A protein and the small-molecule ligand that binds it are described below.
Small molecule (SMILES): CCCCCCCC(=O)OC[C@H](COP(=O)(O)O[C@@H]1[C@H](O)[C@H](O)[C@@H](OP(=O)(O)O)[C@H](OP(=O)(O)O)[C@H]1O)OC(=O)CCCCCCC

Sequence of chain 1.D:
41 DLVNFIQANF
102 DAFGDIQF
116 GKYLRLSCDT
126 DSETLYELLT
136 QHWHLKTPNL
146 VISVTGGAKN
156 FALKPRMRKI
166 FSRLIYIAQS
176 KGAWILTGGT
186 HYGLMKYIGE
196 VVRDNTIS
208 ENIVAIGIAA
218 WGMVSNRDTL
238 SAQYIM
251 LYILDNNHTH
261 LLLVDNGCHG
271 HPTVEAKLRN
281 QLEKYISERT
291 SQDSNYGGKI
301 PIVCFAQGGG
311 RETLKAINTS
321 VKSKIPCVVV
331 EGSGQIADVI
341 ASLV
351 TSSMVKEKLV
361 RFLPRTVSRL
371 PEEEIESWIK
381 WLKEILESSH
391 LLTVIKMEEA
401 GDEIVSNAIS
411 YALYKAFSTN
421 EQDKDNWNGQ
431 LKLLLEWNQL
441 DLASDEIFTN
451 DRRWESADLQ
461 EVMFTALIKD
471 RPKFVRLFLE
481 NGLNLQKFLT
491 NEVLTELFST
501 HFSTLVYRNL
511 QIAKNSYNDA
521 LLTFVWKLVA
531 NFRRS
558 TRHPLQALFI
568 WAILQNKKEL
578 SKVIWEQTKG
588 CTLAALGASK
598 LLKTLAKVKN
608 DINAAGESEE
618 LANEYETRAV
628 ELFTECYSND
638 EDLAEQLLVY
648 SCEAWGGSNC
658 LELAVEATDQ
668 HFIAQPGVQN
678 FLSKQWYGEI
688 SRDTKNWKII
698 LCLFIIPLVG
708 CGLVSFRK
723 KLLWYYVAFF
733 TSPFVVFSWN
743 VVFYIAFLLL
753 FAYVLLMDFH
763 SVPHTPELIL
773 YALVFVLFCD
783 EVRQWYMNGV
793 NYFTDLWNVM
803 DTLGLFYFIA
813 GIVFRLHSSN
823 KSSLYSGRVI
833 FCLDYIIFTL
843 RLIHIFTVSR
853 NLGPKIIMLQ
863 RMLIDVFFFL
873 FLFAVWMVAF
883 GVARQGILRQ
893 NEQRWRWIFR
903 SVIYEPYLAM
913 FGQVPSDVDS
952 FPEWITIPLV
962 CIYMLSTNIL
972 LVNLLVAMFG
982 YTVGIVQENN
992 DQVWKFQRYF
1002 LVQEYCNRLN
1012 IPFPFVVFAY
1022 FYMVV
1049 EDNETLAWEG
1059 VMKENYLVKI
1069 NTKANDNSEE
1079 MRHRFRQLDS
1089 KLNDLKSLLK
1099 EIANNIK

Binding-site contacts:
Ligand atom O52 contacts residue SER680 of chain 1.D at 3.9 Å.
Ligand atom C3A contacts residue ILE697 of chain 1.D at 4.0 Å (hydrophobic).
Ligand atom P5 contacts residue ARG689 of chain 1.D at 3.6 Å.
Ligand atom O42 contacts residue ARG852 of chain 1.D at 3.6 Å (salt-bridge).
Ligand atom O3C contacts residue SER851 of chain 1.D at 3.5 Å.
Ligand atom C4 contacts residue ARG852 of chain 1.D at 4.0 Å.
Ligand atom O11 contacts residue ARG852 of chain 1.D at 2.9 Å (salt-bridge).
Ligand atom C6B contacts residue PHE848 of chain 1.D at 3.6 Å (hydrophobic).
Ligand atom O1A contacts residue PHE736 of chain 1.D at 3.0 Å.
Ligand atom C6 contacts residue TYR684 of chain 1.D at 3.8 Å (hydrophobic).
Ligand atom O4 contacts residue ARG852 of chain 1.D at 3.1 Å (salt-bridge).
Ligand atom C3C contacts residue SER851 of chain 1.D at 3.7 Å.
Ligand atom P4 contacts residue LYS606 of chain 1.A at 3.9 Å.
Ligand atom O52 contacts residue ARG689 of chain 1.D at 2.4 Å (salt-bridge).
Ligand atom C5A contacts residue SER740 of chain 1.D at 3.4 Å.
Ligand atom C2C contacts residue SER851 of chain 1.D at 3.7 Å.
Ligand atom C8B contacts residue PHE873 of chain 1.A at 4.0 Å (hydrophobic).
Ligand atom O51 contacts residue ARG999 of chain 1.D at 2.6 Å (salt-bridge).
Ligand atom C1C contacts residue SER851 of chain 1.D at 3.7 Å.
Ligand atom O41 contacts residue LYS606 of chain 1.A at 2.6 Å (salt-bridge).
Ligand atom O5 contacts residue LYS606 of chain 1.A at 3.5 Å (salt-bridge).
Ligand atom O52 contacts residue LYS606 of chain 1.A at 3.8 Å.
Ligand atom P4 contacts residue ARG852 of chain 1.D at 4.0 Å.
Ligand atom O12 contacts residue ASN853 of chain 1.D at 3.7 Å.
Ligand atom O11 contacts residue ASN853 of chain 1.D at 3.7 Å.
Ligand atom O1A contacts residue ILE697 of chain 1.D at 3.9 Å.
Ligand atom C5A contacts residue VAL743 of chain 1.D at 3.9 Å (hydrophobic).
Ligand atom O1 contacts residue ASN693 of chain 1.D at 3.4 Å (h-bond).
Ligand atom C7B contacts residue ILE747 of chain 1.D at 3.8 Å (hydrophobic).
Ligand atom O2 contacts residue ASN693 of chain 1.D at 3.6 Å (h-bond).
Ligand atom O53 contacts residue ARG689 of chain 1.D at 3.1 Å (salt-bridge).
Ligand atom C7B contacts residue PHE873 of chain 1.A at 4.0 Å (hydrophobic).
Ligand atom C6B contacts residue PHE873 of chain 1.A at 4.0 Å (hydrophobic).
Ligand atom O6 contacts residue TYR684 of chain 1.D at 3.1 Å (h-bond).
Ligand atom O3 contacts residue ARG852 of chain 1.D at 3.8 Å.
Ligand atom O51 contacts residue SER680 of chain 1.D at 3.3 Å (h-bond).
Ligand atom C6 contacts residue ASN693 of chain 1.D at 3.8 Å.
Ligand atom C7A contacts residue VAL744 of chain 1.D at 3.5 Å (hydrophobic).
Ligand atom O11 contacts residue SER851 of chain 1.D at 3.6 Å.
Ligand atom C3 contacts residue ARG852 of chain 1.D at 3.4 Å.

Sequence of chain 1.A:
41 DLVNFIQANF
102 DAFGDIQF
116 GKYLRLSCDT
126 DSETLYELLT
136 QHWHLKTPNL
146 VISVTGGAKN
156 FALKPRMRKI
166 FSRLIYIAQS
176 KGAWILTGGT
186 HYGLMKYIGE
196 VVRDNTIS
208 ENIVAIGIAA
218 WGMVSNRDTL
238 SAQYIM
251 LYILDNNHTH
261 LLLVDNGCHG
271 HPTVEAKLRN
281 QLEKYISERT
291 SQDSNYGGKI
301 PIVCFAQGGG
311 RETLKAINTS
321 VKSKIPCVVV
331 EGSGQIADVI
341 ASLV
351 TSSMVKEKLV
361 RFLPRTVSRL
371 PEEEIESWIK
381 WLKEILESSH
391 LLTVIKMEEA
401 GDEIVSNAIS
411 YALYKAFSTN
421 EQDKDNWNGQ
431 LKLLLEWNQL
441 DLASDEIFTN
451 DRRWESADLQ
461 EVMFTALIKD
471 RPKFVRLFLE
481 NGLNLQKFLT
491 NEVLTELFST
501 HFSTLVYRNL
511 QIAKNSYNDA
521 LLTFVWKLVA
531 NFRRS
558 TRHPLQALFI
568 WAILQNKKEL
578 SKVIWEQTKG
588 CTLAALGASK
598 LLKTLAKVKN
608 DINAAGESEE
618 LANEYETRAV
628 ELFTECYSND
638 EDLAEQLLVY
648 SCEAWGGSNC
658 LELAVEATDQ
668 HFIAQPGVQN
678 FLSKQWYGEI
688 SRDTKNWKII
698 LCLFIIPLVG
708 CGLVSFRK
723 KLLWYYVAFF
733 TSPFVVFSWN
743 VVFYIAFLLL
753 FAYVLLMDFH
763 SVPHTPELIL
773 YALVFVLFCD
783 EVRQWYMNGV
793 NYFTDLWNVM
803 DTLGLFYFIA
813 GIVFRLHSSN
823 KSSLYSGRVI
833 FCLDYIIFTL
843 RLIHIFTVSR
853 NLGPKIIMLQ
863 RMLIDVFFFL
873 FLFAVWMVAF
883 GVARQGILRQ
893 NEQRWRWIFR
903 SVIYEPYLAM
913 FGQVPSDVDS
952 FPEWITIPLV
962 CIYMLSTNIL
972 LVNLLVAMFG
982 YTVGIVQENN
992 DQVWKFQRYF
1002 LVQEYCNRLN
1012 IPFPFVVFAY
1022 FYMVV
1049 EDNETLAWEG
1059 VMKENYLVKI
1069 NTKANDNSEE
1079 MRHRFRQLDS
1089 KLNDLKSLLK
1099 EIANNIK